Sequence of chain 1.A:
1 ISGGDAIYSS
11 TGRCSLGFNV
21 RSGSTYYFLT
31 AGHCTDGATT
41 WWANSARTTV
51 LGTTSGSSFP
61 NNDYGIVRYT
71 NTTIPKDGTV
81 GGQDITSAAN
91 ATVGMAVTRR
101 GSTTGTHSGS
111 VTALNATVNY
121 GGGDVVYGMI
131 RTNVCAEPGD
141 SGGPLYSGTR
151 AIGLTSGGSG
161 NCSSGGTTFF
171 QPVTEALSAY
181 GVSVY

This protein binds this small molecule.
Small molecule (SMILES): CC(C)C[C@H](N)C(=O)O

Binding-site contacts:
Ligand atom CB contacts residue SER141 of chain 1.A at 3.1 Å.
Ligand atom CD2 contacts residue SER141 of chain 1.A at 3.0 Å.
Ligand atom C contacts residue GLY139 of chain 1.A at 3.9 Å.
Ligand atom O contacts residue GLY139 of chain 1.A at 2.8 Å (h-bond).
Ligand atom C contacts residue TYR1 of chain 1.I at 0.0 Å (hydrophobic).
Ligand atom CG contacts residue ALA136 of chain 1.A at 4.0 Å (hydrophobic).
Ligand atom CB contacts residue PRO138 of chain 1.A at 3.6 Å (hydrophobic).
Ligand atom C contacts residue SER141 of chain 1.A at 1.6 Å.
Ligand atom CD2 contacts residue GLY157 of chain 1.A at 3.3 Å.
Ligand atom CD2 contacts residue SER156 of chain 1.A at 3.4 Å.
Ligand atom O contacts residue ASP140 of chain 1.A at 3.8 Å.
Ligand atom CG contacts residue GLU137 of chain 1.A at 3.9 Å.
Ligand atom O contacts residue SER141 of chain 1.A at 2.5 Å (h-bond).
Ligand atom CD1 contacts residue GLY158 of chain 1.A at 3.8 Å.
Ligand atom CB contacts residue TYR1 of chain 1.I at 0.8 Å (hydrophobic).
Ligand atom OXT contacts residue TYR1 of chain 1.I at 0.0 Å (h-bond).
Ligand atom OXT contacts residue SER141 of chain 1.A at 2.3 Å (h-bond).
Ligand atom CD2 contacts residue GOL1 of chain 1.O at 4.0 Å.
Ligand atom OXT contacts residue HIS33 of chain 1.A at 2.7 Å (h-bond).
Ligand atom CA contacts residue PRO138 of chain 1.A at 3.8 Å (hydrophobic).
Ligand atom CD1 contacts residue GLY157 of chain 1.A at 3.7 Å.
Ligand atom CG contacts residue TYR1 of chain 1.I at 1.0 Å (hydrophobic).
Ligand atom CG contacts residue GLY157 of chain 1.A at 4.0 Å.
Ligand atom CG contacts residue SER141 of chain 1.A at 3.6 Å.
Ligand atom CB contacts residue GLU137 of chain 1.A at 3.4 Å.
Ligand atom OXT contacts residue GOL1 of chain 1.O at 4.2 Å.
Ligand atom CD2 contacts residue TYR1 of chain 1.I at 1.7 Å (hydrophobic).
Ligand atom N contacts residue GOL1 of chain 1.O at 2.4 Å (h-bond).
Ligand atom CA contacts residue SER141 of chain 1.A at 2.4 Å.
Ligand atom CD2 contacts residue THR155 of chain 1.A at 3.4 Å.
Ligand atom O contacts residue PRO138 of chain 1.A at 3.7 Å.
Ligand atom N contacts residue TYR1 of chain 1.I at 0.0 Å (h-bond).
Ligand atom CA contacts residue TYR1 of chain 1.I at 0.1 Å (hydrophobic).
Ligand atom CD1 contacts residue TYR1 of chain 1.I at 0.7 Å (hydrophobic).
Ligand atom N contacts residue SER141 of chain 1.A at 3.0 Å (h-bond).
Ligand atom CD1 contacts residue ALA136 of chain 1.A at 4.1 Å (hydrophobic).
Ligand atom CA contacts residue GOL1 of chain 1.O at 3.6 Å.
Ligand atom N contacts residue SER156 of chain 1.A at 4.1 Å.
Ligand atom C contacts residue HIS33 of chain 1.A at 3.7 Å.
Ligand atom O contacts residue TYR1 of chain 1.I at 0.0 Å (h-bond).